This protein binds this small molecule.
Small molecule (SMILES): CN(C)C1CCCCC1

Binding-site contacts:
Ligand atom C08 contacts residue CYS132 of chain 1.E at 4.2 Å (hydrophobic).
Ligand atom N01 contacts residue VAL313 of chain 1.E at 4.3 Å.
Ligand atom C05 contacts residue TRP287 of chain 1.E at 4.4 Å (hydrophobic).
Ligand atom C03 contacts residue VAL129 of chain 1.E at 4.3 Å (hydrophobic).
Ligand atom C05 contacts residue CYS132 of chain 1.E at 4.0 Å (hydrophobic).
Ligand atom C03 contacts residue TYR133 of chain 1.E at 3.3 Å (hydrophobic).
Ligand atom C01 contacts residue TYR290 of chain 1.E at 3.9 Å (hydrophobic).
Ligand atom C03 contacts residue ASN218 of chain 1.E at 3.3 Å.
Ligand atom C01 contacts residue ASP128 of chain 1.E at 3.4 Å.
Ligand atom C08 contacts residue VAL316 of chain 1.E at 3.5 Å (hydrophobic).
Ligand atom C08 contacts residue ASP128 of chain 1.E at 3.4 Å.
Ligand atom C08 contacts residue TYR317 of chain 1.E at 3.7 Å (hydrophobic).
Ligand atom C02 contacts residue ASN218 of chain 1.E at 3.5 Å.
Ligand atom N01 contacts residue ASP128 of chain 1.E at 2.8 Å (salt-bridge).
Ligand atom C07 contacts residue TYR317 of chain 1.E at 3.8 Å (hydrophobic).
Ligand atom C08 contacts residue VAL313 of chain 1.E at 3.8 Å (hydrophobic).
Ligand atom C04 contacts residue ASN218 of chain 1.E at 4.0 Å.
Ligand atom N01 contacts residue TYR317 of chain 1.E at 4.1 Å.
Ligand atom C02 contacts residue TYR290 of chain 1.E at 3.8 Å (hydrophobic).
Ligand atom C04 contacts residue TYR133 of chain 1.E at 3.5 Å (hydrophobic).
Ligand atom C04 contacts residue TRP287 of chain 1.E at 3.8 Å (hydrophobic).
Ligand atom C07 contacts residue VAL313 of chain 1.E at 3.4 Å (hydrophobic).
Ligand atom C07 contacts residue ASP128 of chain 1.E at 3.1 Å.
Ligand atom C02 contacts residue TRP214 of chain 1.E at 4.3 Å (hydrophobic).
Ligand atom C06 contacts residue TYR290 of chain 1.E at 4.3 Å (hydrophobic).
Ligand atom C05 contacts residue VAL316 of chain 1.E at 4.1 Å (hydrophobic).
Ligand atom C06 contacts residue ASP128 of chain 1.E at 3.7 Å.
Ligand atom N01 contacts residue CYS132 of chain 1.E at 4.4 Å.
Ligand atom C05 contacts residue ASP128 of chain 1.E at 4.1 Å.

Sequence of chain 1.E:
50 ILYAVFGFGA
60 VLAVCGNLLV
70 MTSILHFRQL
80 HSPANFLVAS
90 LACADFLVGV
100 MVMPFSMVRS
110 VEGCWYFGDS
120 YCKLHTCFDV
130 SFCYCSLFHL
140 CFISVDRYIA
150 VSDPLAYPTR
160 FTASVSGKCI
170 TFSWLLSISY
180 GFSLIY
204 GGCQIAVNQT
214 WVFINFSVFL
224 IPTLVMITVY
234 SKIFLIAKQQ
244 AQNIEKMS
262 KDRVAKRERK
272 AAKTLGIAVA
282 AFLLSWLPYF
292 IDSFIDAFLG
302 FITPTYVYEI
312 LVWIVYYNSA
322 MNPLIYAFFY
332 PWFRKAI